The protein below binds the small molecule below.
Small molecule (SMILES): Cn1ccc(-c2ccc(Cl)c(CNc3nc4[nH]c(Cc5ccccc5)cc(=O)n4n3)c2)n1

Sequence of chain 1.B:
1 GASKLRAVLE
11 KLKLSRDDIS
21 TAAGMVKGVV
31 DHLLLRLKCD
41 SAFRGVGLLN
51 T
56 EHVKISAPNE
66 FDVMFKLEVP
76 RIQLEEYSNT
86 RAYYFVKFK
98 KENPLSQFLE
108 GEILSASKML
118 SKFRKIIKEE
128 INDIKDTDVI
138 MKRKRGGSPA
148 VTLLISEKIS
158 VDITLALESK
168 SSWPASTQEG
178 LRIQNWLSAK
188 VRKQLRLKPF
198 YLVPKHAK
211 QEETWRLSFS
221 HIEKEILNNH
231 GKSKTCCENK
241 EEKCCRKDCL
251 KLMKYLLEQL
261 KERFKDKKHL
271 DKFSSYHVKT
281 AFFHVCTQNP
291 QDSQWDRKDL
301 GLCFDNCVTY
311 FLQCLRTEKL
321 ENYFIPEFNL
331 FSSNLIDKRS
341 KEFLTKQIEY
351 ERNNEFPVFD

Binding-site contacts:
Ligand atom N24 contacts residue ARG216 of chain 1.B at 3.6 Å (salt-bridge).
Ligand atom C15 contacts residue ARG216 of chain 1.B at 3.4 Å.
Ligand atom C2 contacts residue LEU217 of chain 1.B at 3.6 Å (hydrophobic).
Ligand atom C27 contacts residue PHE324 of chain 1.B at 3.8 Å (hydrophobic).
Ligand atom C23 contacts residue TYR276 of chain 1.B at 3.4 Å (hydrophobic).
Ligand atom C2 contacts residue ASN322 of chain 1.B at 3.5 Å.
Ligand atom C32 contacts residue PHE324 of chain 1.B at 3.8 Å (hydrophobic).
Ligand atom N3 contacts residue LEU217 of chain 1.B at 2.8 Å (h-bond).
Ligand atom CL20 contacts residue ILE325 of chain 1.B at 3.7 Å.
Ligand atom CL20 contacts residue ALA87 of chain 1.B at 3.0 Å.
Ligand atom C28 contacts residue PHE283 of chain 1.B at 3.8 Å (hydrophobic).
Ligand atom C30 contacts residue PHE283 of chain 1.B at 3.3 Å (hydrophobic).
Ligand atom C22 contacts residue TYR276 of chain 1.B at 3.0 Å (hydrophobic).
Ligand atom C4 contacts residue LEU217 of chain 1.B at 3.7 Å (hydrophobic).
Ligand atom CL20 contacts residue PHE328 of chain 1.B at 3.6 Å.
Ligand atom N3 contacts residue PHE219 of chain 1.B at 3.7 Å.
Ligand atom O8 contacts residue SER220 of chain 1.B at 3.2 Å (h-bond).
Ligand atom C21 contacts residue TYR276 of chain 1.B at 3.4 Å (hydrophobic).
Ligand atom C29 contacts residue TYR323 of chain 1.B at 3.4 Å (hydrophobic).
Ligand atom C31 contacts residue PHE324 of chain 1.B at 3.7 Å (hydrophobic).
Ligand atom N25 contacts residue TYR276 of chain 1.B at 3.7 Å.
Ligand atom N11 contacts residue PHE324 of chain 1.B at 3.5 Å.
Ligand atom C18 contacts residue PHE328 of chain 1.B at 3.5 Å (hydrophobic).
Ligand atom N13 contacts residue PHE324 of chain 1.B at 3.6 Å.
Ligand atom C26 contacts residue ARG216 of chain 1.B at 3.6 Å.
Ligand atom C12 contacts residue PHE324 of chain 1.B at 3.7 Å (hydrophobic).
Ligand atom C17 contacts residue ARG216 of chain 1.B at 3.6 Å.
Ligand atom C16 contacts residue ARG216 of chain 1.B at 3.3 Å.
Ligand atom C29 contacts residue PHE283 of chain 1.B at 3.2 Å (hydrophobic).
Ligand atom O8 contacts residue PHE219 of chain 1.B at 3.4 Å.
Ligand atom N5 contacts residue LEU217 of chain 1.B at 3.8 Å.
Ligand atom N25 contacts residue ARG216 of chain 1.B at 3.2 Å.
Ligand atom N13 contacts residue ASN322 of chain 1.B at 3.2 Å (h-bond).
Ligand atom C19 contacts residue ASN322 of chain 1.B at 3.6 Å.
Ligand atom C28 contacts residue TYR323 of chain 1.B at 3.7 Å (hydrophobic).
Ligand atom C16 contacts residue TYR276 of chain 1.B at 3.8 Å (hydrophobic).
Ligand atom N5 contacts residue PHE219 of chain 1.B at 3.2 Å (h-bond).
Ligand atom C21 contacts residue ARG216 of chain 1.B at 3.5 Å.
Ligand atom N5 contacts residue SER218 of chain 1.B at 3.7 Å.
Ligand atom C1 contacts residue ASN322 of chain 1.B at 3.4 Å.